Binding-site contacts:
Ligand atom O61 contacts residue LYS132 of chain 1.UA at 3.2 Å.
Ligand atom C61 contacts residue LYS132 of chain 1.UA at 4.3 Å.

This small molecule binds to this protein.
Small molecule (SMILES): NC[C@@H]1O[C@H](O[C@H]2[C@@H](O)[C@H](O[C@@H]3[C@@H](O)[C@H](N)C[C@H](N)[C@H]3O[C@H]3O[C@H](CO)[C@@H](O)[C@H](O)[C@H]3N)O[C@@H]2CO)[C@H](N)[C@@H](O)[C@@H]1O

Sequence of chain 1.UA:
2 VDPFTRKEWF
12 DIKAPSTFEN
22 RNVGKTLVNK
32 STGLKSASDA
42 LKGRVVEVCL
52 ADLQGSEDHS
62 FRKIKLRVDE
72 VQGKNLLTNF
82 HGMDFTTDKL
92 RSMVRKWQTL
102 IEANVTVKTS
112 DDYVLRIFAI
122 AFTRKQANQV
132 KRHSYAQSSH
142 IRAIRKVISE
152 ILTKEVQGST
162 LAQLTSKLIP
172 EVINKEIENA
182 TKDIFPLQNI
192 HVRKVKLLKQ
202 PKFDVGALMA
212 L